Sequence of chain 1.A:
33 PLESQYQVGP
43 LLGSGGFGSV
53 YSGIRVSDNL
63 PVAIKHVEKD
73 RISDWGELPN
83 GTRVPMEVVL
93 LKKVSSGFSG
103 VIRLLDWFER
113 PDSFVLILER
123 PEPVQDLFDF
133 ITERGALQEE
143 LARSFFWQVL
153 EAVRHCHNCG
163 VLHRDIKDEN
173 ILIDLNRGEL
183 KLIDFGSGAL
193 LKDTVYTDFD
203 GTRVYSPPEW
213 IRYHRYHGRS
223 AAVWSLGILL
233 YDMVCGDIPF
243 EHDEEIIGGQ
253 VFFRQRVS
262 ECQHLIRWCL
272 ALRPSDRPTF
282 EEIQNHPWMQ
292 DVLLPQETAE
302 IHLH

The small molecule below binds the protein below.
Small molecule (SMILES): O=C1NC(=O)c2c1c1cccn3->[Ru]4567(C#[O+])(n8c9ccc(O)cc9c2c8c13)C1=C4C5C6=C17

Binding-site contacts:
Ligand atom C10 contacts residue GLY45 of chain 1.A at 3.9 Å.
Ligand atom C1 contacts residue GLU121 of chain 1.A at 3.6 Å.
Ligand atom N20 contacts residue GLU121 of chain 1.A at 2.8 Å (salt-bridge).
Ligand atom O11 contacts residue PHE49 of chain 1.A at 3.7 Å.
Ligand atom O8 contacts residue ILE104 of chain 1.A at 3.6 Å.
Ligand atom C4 contacts residue LEU44 of chain 1.A at 3.8 Å (hydrophobic).
Ligand atom O9 contacts residue ARG122 of chain 1.A at 3.4 Å.
Ligand atom C3 contacts residue LEU174 of chain 1.A at 3.8 Å (hydrophobic).
Ligand atom O11 contacts residue GLY45 of chain 1.A at 3.0 Å (h-bond).
Ligand atom O15 contacts residue LYS67 of chain 1.A at 3.3 Å.
Ligand atom C31 contacts residue ALA65 of chain 1.A at 3.6 Å (hydrophobic).
Ligand atom C1 contacts residue ALA65 of chain 1.A at 3.6 Å (hydrophobic).
Ligand atom O8 contacts residue LEU120 of chain 1.A at 3.4 Å.
Ligand atom O9 contacts residue LEU174 of chain 1.A at 3.7 Å.
Ligand atom O15 contacts residue ASP186 of chain 1.A at 3.3 Å.
Ligand atom C23 contacts residue ILE185 of chain 1.A at 3.5 Å (hydrophobic).
Ligand atom C16 contacts residue GLU171 of chain 1.A at 3.5 Å.
Ligand atom C17 contacts residue ILE185 of chain 1.A at 3.8 Å (hydrophobic).
Ligand atom C14 contacts residue ASP128 of chain 1.A at 3.4 Å.
Ligand atom N20 contacts residue ALA65 of chain 1.A at 3.3 Å.
Ligand atom C22 contacts residue ILE185 of chain 1.A at 3.6 Å (hydrophobic).
Ligand atom O11 contacts residue VAL52 of chain 1.A at 3.4 Å.
Ligand atom C17 contacts residue GLU171 of chain 1.A at 3.6 Å.
Ligand atom C29 contacts residue ILE185 of chain 1.A at 3.7 Å (hydrophobic).
Ligand atom C12 contacts residue PHE49 of chain 1.A at 3.7 Å (hydrophobic).
Ligand atom C26 contacts residue ASP186 of chain 1.A at 3.7 Å.
Ligand atom C26 contacts residue LYS67 of chain 1.A at 3.7 Å.
Ligand atom O11 contacts residue LEU44 of chain 1.A at 3.4 Å.
Ligand atom C2 contacts residue LEU174 of chain 1.A at 3.5 Å (hydrophobic).
Ligand atom O9 contacts residue PRO123 of chain 1.A at 3.7 Å.
Ligand atom C25 contacts residue PHE49 of chain 1.A at 3.5 Å (hydrophobic).
Ligand atom C28 contacts residue ILE185 of chain 1.A at 3.6 Å (hydrophobic).
Ligand atom C10 contacts residue PHE49 of chain 1.A at 3.8 Å (hydrophobic).
Ligand atom O9 contacts residue GLU121 of chain 1.A at 3.6 Å (salt-bridge).
Ligand atom C25 contacts residue ASP186 of chain 1.A at 3.6 Å.
Ligand atom C1 contacts residue LEU174 of chain 1.A at 3.5 Å (hydrophobic).
Ligand atom O15 contacts residue GLU89 of chain 1.A at 3.5 Å (salt-bridge).
Ligand atom C16 contacts residue ASP128 of chain 1.A at 3.8 Å.
Ligand atom C24 contacts residue PHE49 of chain 1.A at 3.6 Å (hydrophobic).
Ligand atom N19 contacts residue ILE185 of chain 1.A at 3.5 Å.